Sequence of chain 1.B:
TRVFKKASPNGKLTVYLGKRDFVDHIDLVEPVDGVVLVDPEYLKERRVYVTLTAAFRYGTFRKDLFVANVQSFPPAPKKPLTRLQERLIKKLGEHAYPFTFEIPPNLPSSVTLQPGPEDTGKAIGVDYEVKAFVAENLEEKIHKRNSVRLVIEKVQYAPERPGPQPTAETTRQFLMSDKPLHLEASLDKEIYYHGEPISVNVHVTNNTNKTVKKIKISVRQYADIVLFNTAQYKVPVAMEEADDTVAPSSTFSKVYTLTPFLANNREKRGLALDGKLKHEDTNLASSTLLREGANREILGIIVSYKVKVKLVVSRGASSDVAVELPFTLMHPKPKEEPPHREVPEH

The small molecule below binds the protein below.
Small molecule (SMILES): CCCCCCCC(=O)OC[C@H](COP(=O)(O)O[C@@H]1[C@H](O)[C@H](O)[C@@H](OP(=O)(O)O)[C@H](OP(=O)(O)O)[C@H]1O)OC(=O)CCCCCCC

Binding-site contacts:
Ligand atom C5A contacts residue SER340 of chain 1.B at 3.4 Å.
Ligand atom C4A contacts residue SER340 of chain 1.B at 3.9 Å.
Ligand atom O2C contacts residue GLY182 of chain 1.A at 4.2 Å.
Ligand atom O11 contacts residue LEU183 of chain 1.A at 4.1 Å.
Ligand atom O53 contacts residue LYS324 of chain 1.B at 4.5 Å.
Ligand atom C3A contacts residue ASP342 of chain 1.B at 3.8 Å.
Ligand atom C1C contacts residue GLY182 of chain 1.A at 3.4 Å.
Ligand atom O13 contacts residue LEU186 of chain 1.A at 4.1 Å.
Ligand atom O2C contacts residue LEU186 of chain 1.A at 3.5 Å.
Ligand atom O52 contacts residue ARG236 of chain 1.B at 2.8 Å (salt-bridge).
Ligand atom O13 contacts residue LEU183 of chain 1.A at 4.3 Å.
Ligand atom C1C contacts residue LEU186 of chain 1.A at 3.8 Å (hydrophobic).
Ligand atom O3 contacts residue LYS326 of chain 1.B at 4.0 Å.
Ligand atom C3A contacts residue LEU186 of chain 1.A at 3.8 Å (hydrophobic).
Ligand atom O51 contacts residue LYS324 of chain 1.B at 3.2 Å (salt-bridge).
Ligand atom C4A contacts residue ASP342 of chain 1.B at 3.3 Å.
Ligand atom C2A contacts residue LEU186 of chain 1.A at 3.8 Å (hydrophobic).
Ligand atom O13 contacts residue GLY182 of chain 1.A at 4.4 Å.
Ligand atom C5A contacts residue ARG331 of chain 1.B at 3.8 Å.
Ligand atom O53 contacts residue ARG236 of chain 1.B at 3.9 Å.
Ligand atom C1C contacts residue LEU183 of chain 1.A at 3.7 Å (hydrophobic).
Ligand atom C2C contacts residue LEU186 of chain 1.A at 4.3 Å (hydrophobic).
Ligand atom C2C contacts residue GLY182 of chain 1.A at 3.7 Å.
Ligand atom P5 contacts residue LYS324 of chain 1.B at 4.1 Å.
Ligand atom O11 contacts residue SER184 of chain 1.A at 4.4 Å.
Ligand atom O12 contacts residue GLY182 of chain 1.A at 4.0 Å.
Ligand atom O51 contacts residue ARG236 of chain 1.B at 4.4 Å.
Ligand atom C1A contacts residue LEU186 of chain 1.A at 4.1 Å (hydrophobic).
Ligand atom C2A contacts residue ASP342 of chain 1.B at 4.4 Å.
Ligand atom O52 contacts residue LYS324 of chain 1.B at 4.2 Å.
Ligand atom P5 contacts residue ARG236 of chain 1.B at 4.0 Å.
Ligand atom O52 contacts residue LYS250 of chain 1.B at 4.3 Å.
Ligand atom C5A contacts residue SER341 of chain 1.B at 4.5 Å.

Sequence of chain 1.A:
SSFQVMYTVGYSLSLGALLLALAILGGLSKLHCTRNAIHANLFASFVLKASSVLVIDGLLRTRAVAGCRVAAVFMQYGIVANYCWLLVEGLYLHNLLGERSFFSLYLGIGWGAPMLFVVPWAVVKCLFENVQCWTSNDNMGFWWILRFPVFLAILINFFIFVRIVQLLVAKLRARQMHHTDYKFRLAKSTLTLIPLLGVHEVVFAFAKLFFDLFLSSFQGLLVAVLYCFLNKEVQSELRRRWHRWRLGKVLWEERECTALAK